A small-molecule ligand and the protein it binds are described below.
Small molecule (SMILES): CC(=O)N[C@@H]1[C@@H](O)[C@H](O)[C@@H](CO)O[C@H]1O

Sequence of chain 1.B:
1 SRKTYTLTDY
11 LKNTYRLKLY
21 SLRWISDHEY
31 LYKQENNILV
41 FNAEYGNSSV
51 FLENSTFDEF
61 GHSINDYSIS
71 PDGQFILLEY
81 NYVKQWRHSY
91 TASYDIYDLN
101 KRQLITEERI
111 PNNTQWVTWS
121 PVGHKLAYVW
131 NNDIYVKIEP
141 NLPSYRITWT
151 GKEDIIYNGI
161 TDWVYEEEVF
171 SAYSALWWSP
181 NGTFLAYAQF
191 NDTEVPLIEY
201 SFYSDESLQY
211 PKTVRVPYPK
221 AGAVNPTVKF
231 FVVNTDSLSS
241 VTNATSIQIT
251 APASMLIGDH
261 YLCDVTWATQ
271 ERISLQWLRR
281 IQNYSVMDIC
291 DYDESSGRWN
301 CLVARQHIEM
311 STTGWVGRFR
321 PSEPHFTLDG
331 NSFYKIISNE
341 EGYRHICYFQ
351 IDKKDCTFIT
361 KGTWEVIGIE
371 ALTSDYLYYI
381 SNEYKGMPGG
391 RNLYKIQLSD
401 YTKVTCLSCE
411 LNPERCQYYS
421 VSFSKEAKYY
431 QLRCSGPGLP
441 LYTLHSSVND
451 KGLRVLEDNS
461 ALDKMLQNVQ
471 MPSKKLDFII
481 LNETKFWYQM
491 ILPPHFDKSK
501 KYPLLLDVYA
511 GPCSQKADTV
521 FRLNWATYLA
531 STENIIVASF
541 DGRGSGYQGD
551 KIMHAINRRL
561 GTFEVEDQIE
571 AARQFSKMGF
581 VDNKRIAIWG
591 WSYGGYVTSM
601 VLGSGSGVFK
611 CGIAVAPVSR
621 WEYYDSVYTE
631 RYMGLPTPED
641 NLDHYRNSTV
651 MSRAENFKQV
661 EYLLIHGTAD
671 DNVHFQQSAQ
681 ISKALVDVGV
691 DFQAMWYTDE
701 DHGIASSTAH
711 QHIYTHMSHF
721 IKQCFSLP

Binding-site contacts:
Ligand atom N2 contacts residue ILE156 of chain 1.B at 3.9 Å.
Ligand atom C5 contacts residue THR193 of chain 1.B at 4.1 Å.
Ligand atom C6 contacts residue GLU194 of chain 1.B at 4.3 Å.
Ligand atom O7 contacts residue GLN189 of chain 1.B at 4.1 Å.
Ligand atom C7 contacts residue ILE156 of chain 1.B at 3.8 Å (hydrophobic).
Ligand atom O5 contacts residue THR193 of chain 1.B at 3.7 Å.
Ligand atom O5 contacts residue ASN191 of chain 1.B at 2.4 Å (h-bond).
Ligand atom C8 contacts residue ILE156 of chain 1.B at 3.8 Å (hydrophobic).
Ligand atom O7 contacts residue ASN191 of chain 1.B at 3.5 Å (h-bond).
Ligand atom O7 contacts residue ILE156 of chain 1.B at 4.3 Å.
Ligand atom C1 contacts residue ILE156 of chain 1.B at 4.2 Å (hydrophobic).
Ligand atom O6 contacts residue GLU194 of chain 1.B at 3.2 Å (salt-bridge).
Ligand atom C3 contacts residue ASN191 of chain 1.B at 4.4 Å.
Ligand atom C8 contacts residue THR150 of chain 1.B at 4.4 Å.
Ligand atom N2 contacts residue ASN191 of chain 1.B at 3.6 Å.
Ligand atom C2 contacts residue ASN191 of chain 1.B at 3.0 Å.
Ligand atom C5 contacts residue ASN191 of chain 1.B at 3.8 Å.
Ligand atom C1 contacts residue ASN191 of chain 1.B at 2.1 Å.
Ligand atom O6 contacts residue THR193 of chain 1.B at 3.9 Å.
Ligand atom C7 contacts residue ASN191 of chain 1.B at 3.8 Å.
Ligand atom C1 contacts residue THR193 of chain 1.B at 3.3 Å.